This small molecule binds to this protein.
Small molecule (SMILES): CC(=O)N[C@@H]1[C@@H](O)[C@H](O)[C@@H](CO)O[C@H]1O

Sequence of chain 1.A:
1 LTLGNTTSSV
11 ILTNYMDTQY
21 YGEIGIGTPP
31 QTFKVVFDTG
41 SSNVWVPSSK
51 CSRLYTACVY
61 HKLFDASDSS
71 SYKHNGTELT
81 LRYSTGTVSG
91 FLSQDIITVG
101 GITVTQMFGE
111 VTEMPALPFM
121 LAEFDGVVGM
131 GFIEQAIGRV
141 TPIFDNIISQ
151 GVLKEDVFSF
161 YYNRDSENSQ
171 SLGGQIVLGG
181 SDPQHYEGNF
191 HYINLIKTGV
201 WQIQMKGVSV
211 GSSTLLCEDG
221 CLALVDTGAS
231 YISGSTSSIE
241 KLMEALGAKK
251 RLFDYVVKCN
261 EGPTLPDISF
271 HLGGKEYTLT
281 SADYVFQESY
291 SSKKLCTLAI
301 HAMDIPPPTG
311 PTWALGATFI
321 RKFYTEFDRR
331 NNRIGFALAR

Binding-site contacts:
Ligand atom O7 contacts residue HIS74 of chain 1.A at 3.9 Å.
Ligand atom C2 contacts residue THR77 of chain 1.A at 4.4 Å.
Ligand atom N2 contacts residue ASN75 of chain 1.A at 2.9 Å (h-bond).
Ligand atom C5 contacts residue ASN75 of chain 1.A at 3.7 Å.
Ligand atom O5 contacts residue ASN75 of chain 1.A at 2.4 Å (h-bond).
Ligand atom C4 contacts residue ASN75 of chain 1.A at 4.2 Å.
Ligand atom N2 contacts residue THR77 of chain 1.A at 3.8 Å.
Ligand atom C7 contacts residue ASN75 of chain 1.A at 3.7 Å.
Ligand atom O7 contacts residue ASN75 of chain 1.A at 3.2 Å (h-bond).
Ligand atom C3 contacts residue ASN75 of chain 1.A at 3.8 Å.
Ligand atom C1 contacts residue ASN75 of chain 1.A at 1.5 Å.
Ligand atom C2 contacts residue ASN75 of chain 1.A at 2.4 Å.
Ligand atom C1 contacts residue THR77 of chain 1.A at 3.9 Å.